A small-molecule ligand and the protein it binds are described below.
Small molecule (SMILES): NC(=[NH2+])NCCC[C@H](N)C(=O)O

Sequence of chain 1.A:
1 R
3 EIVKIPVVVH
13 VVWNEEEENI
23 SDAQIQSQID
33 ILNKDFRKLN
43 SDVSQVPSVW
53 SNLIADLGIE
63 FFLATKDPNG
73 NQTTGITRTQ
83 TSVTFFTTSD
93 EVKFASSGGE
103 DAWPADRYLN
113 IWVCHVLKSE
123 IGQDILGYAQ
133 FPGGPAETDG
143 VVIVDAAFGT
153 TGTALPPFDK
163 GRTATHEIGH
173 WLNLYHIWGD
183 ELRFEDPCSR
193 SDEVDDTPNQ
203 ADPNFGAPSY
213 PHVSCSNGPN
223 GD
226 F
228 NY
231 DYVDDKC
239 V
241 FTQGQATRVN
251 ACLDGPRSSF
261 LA

Binding-site contacts:
Ligand atom CZ contacts residue VAL233 of chain 1.A at 3.8 Å (hydrophobic).
Ligand atom CB contacts residue THR165 of chain 1.A at 4.3 Å.
Ligand atom C contacts residue LEU128 of chain 1.A at 4.0 Å (hydrophobic).
Ligand atom N contacts residue GLY129 of chain 1.A at 2.7 Å (h-bond).
Ligand atom NH1 contacts residue ARG164 of chain 1.A at 3.8 Å.
Ligand atom NE contacts residue THR165 of chain 1.A at 4.2 Å.
Ligand atom CB contacts residue LEU128 of chain 1.A at 4.2 Å (hydrophobic).
Ligand atom NE contacts residue VAL233 of chain 1.A at 4.2 Å.
Ligand atom CA contacts residue GLY129 of chain 1.A at 4.0 Å.
Ligand atom NH1 contacts residue PHE160 of chain 1.A at 3.9 Å.
Ligand atom CZ contacts residue ASP235 of chain 1.A at 3.3 Å.
Ligand atom CG contacts residue VAL1 of chain 1.D at 3.5 Å (hydrophobic).
Ligand atom CA contacts residue TYR232 of chain 1.A at 3.8 Å (hydrophobic).
Ligand atom N contacts residue VAL1 of chain 1.D at 3.5 Å (h-bond).
Ligand atom CG contacts residue TYR232 of chain 1.A at 4.0 Å (hydrophobic).
Ligand atom NH2 contacts residue VAL233 of chain 1.A at 2.7 Å (h-bond).
Ligand atom NH2 contacts residue MSE238 of chain 1.A at 4.2 Å.
Ligand atom N contacts residue GLU169 of chain 1.A at 2.8 Å (salt-bridge).
Ligand atom CA contacts residue VAL1 of chain 1.D at 2.4 Å (hydrophobic).
Ligand atom O contacts residue GLY129 of chain 1.A at 3.9 Å.
Ligand atom C contacts residue VAL1 of chain 1.D at 1.3 Å (hydrophobic).
Ligand atom CZ contacts residue PHE160 of chain 1.A at 3.8 Å (hydrophobic).
Ligand atom NE contacts residue LEU128 of chain 1.A at 4.0 Å.
Ligand atom NH1 contacts residue THR165 of chain 1.A at 2.7 Å (h-bond).
Ligand atom CB contacts residue VAL1 of chain 1.D at 3.4 Å (hydrophobic).
Ligand atom NH1 contacts residue ASP235 of chain 1.A at 2.7 Å (salt-bridge).
Ligand atom O contacts residue LEU128 of chain 1.A at 2.8 Å (h-bond).
Ligand atom NH2 contacts residue ASP234 of chain 1.A at 3.8 Å.
Ligand atom CB contacts residue GLU169 of chain 1.A at 3.2 Å.
Ligand atom CD contacts residue THR165 of chain 1.A at 3.7 Å.
Ligand atom CB contacts residue HIS168 of chain 1.A at 4.2 Å.
Ligand atom O contacts residue VAL1 of chain 1.D at 2.2 Å (h-bond).
Ligand atom NH2 contacts residue ASP235 of chain 1.A at 3.0 Å (salt-bridge).
Ligand atom CZ contacts residue LEU128 of chain 1.A at 4.3 Å (hydrophobic).
Ligand atom CZ contacts residue THR165 of chain 1.A at 3.8 Å.
Ligand atom CA contacts residue GLU169 of chain 1.A at 3.6 Å.
Ligand atom CG contacts residue LEU128 of chain 1.A at 4.3 Å (hydrophobic).
Ligand atom O contacts residue ILE127 of chain 1.A at 3.5 Å.
Ligand atom NH2 contacts residue PHE160 of chain 1.A at 3.5 Å.
Ligand atom CD contacts residue LEU128 of chain 1.A at 3.9 Å (hydrophobic).